Binding-site contacts:
Ligand atom C3 contacts residue LEU91 of chain 1.B at 3.9 Å (hydrophobic).
Ligand atom O3 contacts residue GLU57 of chain 1.B at 2.5 Å (salt-bridge).
Ligand atom C6 contacts residue MET92 of chain 1.B at 3.8 Å (hydrophobic).
Ligand atom C2 contacts residue LEU91 of chain 1.B at 4.0 Å (hydrophobic).
Ligand atom C16 contacts residue GLY225 of chain 1.B at 4.2 Å.
Ligand atom C15 contacts residue ILE128 of chain 1.B at 4.0 Å (hydrophobic).
Ligand atom C18 contacts residue LEU88 of chain 1.B at 4.1 Å (hydrophobic).
Ligand atom C5 contacts residue LEU95 of chain 1.B at 4.1 Å (hydrophobic).
Ligand atom C7 contacts residue LEU132 of chain 1.B at 4.0 Å (hydrophobic).
Ligand atom O17 contacts residue HIS228 of chain 1.B at 2.8 Å (h-bond).
Ligand atom C2 contacts residue PHE108 of chain 1.B at 4.2 Å (hydrophobic).
Ligand atom C11 contacts residue LEU50 of chain 1.B at 4.1 Å (hydrophobic).
Ligand atom C18 contacts residue LEU229 of chain 1.B at 3.9 Å (hydrophobic).
Ligand atom C15 contacts residue GLY225 of chain 1.B at 4.2 Å.
Ligand atom C6 contacts residue LEU95 of chain 1.B at 3.7 Å (hydrophobic).
Ligand atom C16 contacts residue HIS228 of chain 1.B at 3.5 Å.
Ligand atom C5 contacts residue PHE108 of chain 1.B at 3.9 Å (hydrophobic).
Ligand atom C16 contacts residue ILE128 of chain 1.B at 3.9 Å (hydrophobic).
Ligand atom O17 contacts residue GLY225 of chain 1.B at 4.2 Å.
Ligand atom C1 contacts residue ALA54 of chain 1.B at 3.8 Å (hydrophobic).
Ligand atom C2 contacts residue ALA54 of chain 1.B at 4.0 Å (hydrophobic).
Ligand atom O17 contacts residue MET47 of chain 1.B at 3.9 Å.
Ligand atom C4 contacts residue LEU91 of chain 1.B at 3.6 Å (hydrophobic).
Ligand atom C2 contacts residue LEU50 of chain 1.B at 4.2 Å (hydrophobic).
Ligand atom O3 contacts residue ARG98 of chain 1.B at 3.2 Å (salt-bridge).
Ligand atom C9 contacts residue PHE108 of chain 1.B at 4.1 Å (hydrophobic).
Ligand atom C1 contacts residue PHE108 of chain 1.B at 4.2 Å (hydrophobic).
Ligand atom C1 contacts residue LEU50 of chain 1.B at 3.6 Å (hydrophobic).
Ligand atom C6 contacts residue PHE108 of chain 1.B at 4.3 Å (hydrophobic).
Ligand atom C3 contacts residue PHE108 of chain 1.B at 4.3 Å (hydrophobic).
Ligand atom C4 contacts residue LEU95 of chain 1.B at 4.0 Å (hydrophobic).
Ligand atom C2 contacts residue GLU57 of chain 1.B at 3.1 Å.
Ligand atom C3 contacts residue GLU57 of chain 1.B at 3.2 Å.
Ligand atom C10 contacts residue PHE108 of chain 1.B at 3.8 Å (hydrophobic).
Ligand atom O3 contacts residue LEU91 of chain 1.B at 4.0 Å.
Ligand atom C7 contacts residue MET92 of chain 1.B at 3.9 Å (hydrophobic).
Ligand atom C8 contacts residue LEU88 of chain 1.B at 4.2 Å (hydrophobic).
Ligand atom O17 contacts residue LEU229 of chain 1.B at 3.3 Å.
Ligand atom C15 contacts residue MET92 of chain 1.B at 4.0 Å (hydrophobic).
Ligand atom C17 contacts residue HIS228 of chain 1.B at 3.5 Å.

A small-molecule ligand and the protein it binds are described below.
Small molecule (SMILES): C[C@]12CC[C@@H]3c4ccc(O)cc4CC[C@H]3[C@@H]1CC[C@@H]2O

Sequence of chain 1.B:
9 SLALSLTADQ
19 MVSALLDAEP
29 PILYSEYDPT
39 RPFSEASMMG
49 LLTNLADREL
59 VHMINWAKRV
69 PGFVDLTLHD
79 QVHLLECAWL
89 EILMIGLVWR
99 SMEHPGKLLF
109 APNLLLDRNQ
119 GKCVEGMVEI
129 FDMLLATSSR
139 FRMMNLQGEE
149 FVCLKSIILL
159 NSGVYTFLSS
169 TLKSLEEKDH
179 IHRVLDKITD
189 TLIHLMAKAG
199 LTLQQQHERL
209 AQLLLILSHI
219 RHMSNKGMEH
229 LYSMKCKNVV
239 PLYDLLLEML